Binding-site contacts:
Ligand atom O7 contacts residue THR305 of chain 1.F at 4.5 Å.
Ligand atom C7 contacts residue ASN303 of chain 1.F at 4.1 Å.
Ligand atom C3 contacts residue ASN303 of chain 1.F at 4.0 Å.
Ligand atom C8 contacts residue THR305 of chain 1.F at 4.2 Å.
Ligand atom C7 contacts residue ILE324 of chain 1.F at 4.5 Å (hydrophobic).
Ligand atom N2 contacts residue ASN303 of chain 1.F at 3.1 Å (h-bond).
Ligand atom O7 contacts residue ASN303 of chain 1.F at 4.2 Å.
Ligand atom C1 contacts residue ASN303 of chain 1.F at 1.5 Å.
Ligand atom C4 contacts residue ASN303 of chain 1.F at 4.4 Å.
Ligand atom O5 contacts residue ASN303 of chain 1.F at 2.4 Å (h-bond).
Ligand atom C5 contacts residue ASN303 of chain 1.F at 3.8 Å.
Ligand atom C8 contacts residue ILE324 of chain 1.F at 3.8 Å (hydrophobic).
Ligand atom C2 contacts residue ASN303 of chain 1.F at 2.6 Å.
Ligand atom N2 contacts residue ILE324 of chain 1.F at 4.2 Å.

Sequence of chain 1.F:
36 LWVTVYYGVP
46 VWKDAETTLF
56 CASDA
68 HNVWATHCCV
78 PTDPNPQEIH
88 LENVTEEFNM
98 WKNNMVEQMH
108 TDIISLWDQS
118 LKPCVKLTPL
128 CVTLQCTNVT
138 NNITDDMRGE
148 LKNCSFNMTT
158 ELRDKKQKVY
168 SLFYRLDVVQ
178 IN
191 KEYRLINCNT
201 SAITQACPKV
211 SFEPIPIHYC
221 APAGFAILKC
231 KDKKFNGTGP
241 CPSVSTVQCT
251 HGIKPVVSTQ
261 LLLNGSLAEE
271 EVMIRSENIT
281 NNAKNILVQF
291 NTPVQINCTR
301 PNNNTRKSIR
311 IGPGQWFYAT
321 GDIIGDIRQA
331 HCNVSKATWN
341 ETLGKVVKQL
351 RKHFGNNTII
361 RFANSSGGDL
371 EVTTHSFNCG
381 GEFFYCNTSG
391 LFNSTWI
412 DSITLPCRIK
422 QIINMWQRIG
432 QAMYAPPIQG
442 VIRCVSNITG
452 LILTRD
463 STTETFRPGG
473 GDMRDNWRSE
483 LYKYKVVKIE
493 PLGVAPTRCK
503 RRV

This protein binds this small molecule.
Small molecule (SMILES): CC(=O)N[C@@H]1[C@@H](O)[C@H](O)[C@@H](CO)O[C@H]1O